Sequence of chain 1.A:
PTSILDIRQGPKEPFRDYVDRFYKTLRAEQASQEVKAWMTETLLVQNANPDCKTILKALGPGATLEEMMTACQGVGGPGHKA

The protein below binds the small molecule below.
Small molecule (SMILES): CC[C@H](C)[C@H](N)C(=O)N[C@H](C(=O)N[C@@H](Cc1ccccc1)C(=O)N[C@@H](CCC(=O)O)C(=O)N[C@@H](CC(=O)O)C(=O)N[C@@H](CC(C)C)C(=O)N[C@@H](CC(C)C)C(=O)N[C@@H](CC(=O)O)C(=O)N[C@@H](Cc1ccc(O)cc1)C(=O)N[C@@H](Cc1ccc(O)cc1)C(=O)NCC(=O)N1CCC[C@H]1C(=O)O)[C@@H](C)O

Binding-site contacts:
Ligand atom N contacts residue THR41 of chain 1.A at 3.7 Å.
Ligand atom CD1 contacts residue LEU27 of chain 1.A at 3.6 Å (hydrophobic).
Ligand atom CG contacts residue LEU66 of chain 1.A at 3.4 Å (hydrophobic).
Ligand atom CB contacts residue TYR24 of chain 1.A at 3.5 Å (hydrophobic).
Ligand atom CG2 contacts residue MET69 of chain 1.A at 3.6 Å (hydrophobic).
Ligand atom CE1 contacts residue GLU67 of chain 1.A at 3.8 Å.
Ligand atom OH contacts residue MET70 of chain 1.A at 3.8 Å.
Ligand atom CD1 contacts residue LEU45 of chain 1.A at 3.7 Å (hydrophobic).
Ligand atom C contacts residue THR41 of chain 1.A at 3.9 Å.
Ligand atom O contacts residue THR41 of chain 1.A at 3.4 Å.
Ligand atom CG2 contacts residue GLU42 of chain 1.A at 3.5 Å.
Ligand atom CG1 contacts residue THR41 of chain 1.A at 3.6 Å.
Ligand atom CD2 contacts residue TYR24 of chain 1.A at 3.6 Å (hydrophobic).
Ligand atom CD1 contacts residue THR41 of chain 1.A at 3.8 Å.
Ligand atom C contacts residue THR41 of chain 1.A at 3.5 Å.
Ligand atom CD1 contacts residue LEU66 of chain 1.A at 3.7 Å (hydrophobic).
Ligand atom CB contacts residue LYS37 of chain 1.A at 3.8 Å.
Ligand atom CB contacts residue THR41 of chain 1.A at 3.8 Å.
Ligand atom CB contacts residue TYR24 of chain 1.A at 3.5 Å (hydrophobic).
Ligand atom CD2 contacts residue VAL20 of chain 1.A at 3.8 Å (hydrophobic).
Ligand atom CA contacts residue THR41 of chain 1.A at 3.6 Å.
Ligand atom CG2 contacts residue ALA64 of chain 1.A at 3.4 Å (hydrophobic).
Ligand atom CD2 contacts residue LEU66 of chain 1.A at 3.7 Å (hydrophobic).
Ligand atom CG2 contacts residue LEU66 of chain 1.A at 3.7 Å (hydrophobic).
Ligand atom CE2 contacts residue ASP21 of chain 1.A at 3.5 Å.
Ligand atom CG contacts residue TYR24 of chain 1.A at 3.8 Å (hydrophobic).
Ligand atom OH contacts residue VAL20 of chain 1.A at 3.5 Å.
Ligand atom O contacts residue TYR24 of chain 1.A at 3.9 Å.
Ligand atom CD2 contacts residue GLN34 of chain 1.A at 3.5 Å.
Ligand atom CZ contacts residue ASP21 of chain 1.A at 3.9 Å.
Ligand atom CD1 contacts residue TYR24 of chain 1.A at 3.4 Å (hydrophobic).
Ligand atom CD2 contacts residue LEU66 of chain 1.A at 3.6 Å (hydrophobic).
Ligand atom O contacts residue THR41 of chain 1.A at 3.5 Å.
Ligand atom OH contacts residue ASP21 of chain 1.A at 3.2 Å (salt-bridge).
Ligand atom CE1 contacts residue TYR24 of chain 1.A at 3.9 Å (hydrophobic).
Ligand atom CB contacts residue LEU66 of chain 1.A at 3.8 Å (hydrophobic).
Ligand atom CE2 contacts residue GLN34 of chain 1.A at 3.5 Å.
Ligand atom CD1 contacts residue LEU66 of chain 1.A at 3.7 Å (hydrophobic).
Ligand atom O contacts residue GLU42 of chain 1.A at 3.3 Å.
Ligand atom CE2 contacts residue LYS37 of chain 1.A at 3.9 Å.